Binding-site contacts:
Ligand atom N2 contacts residue ASN237 of chain 1.D at 3.0 Å (h-bond).
Ligand atom C8 contacts residue GLY236 of chain 1.D at 3.9 Å.
Ligand atom O5 contacts residue TRP263 of chain 1.D at 3.8 Å.
Ligand atom C7 contacts residue ASN237 of chain 1.D at 3.5 Å.
Ligand atom C1 contacts residue ASN237 of chain 1.D at 1.4 Å.
Ligand atom C6 contacts residue TRP263 of chain 1.D at 4.1 Å (hydrophobic).
Ligand atom C1 contacts residue TRP263 of chain 1.D at 4.5 Å (hydrophobic).
Ligand atom C3 contacts residue ASN237 of chain 1.D at 3.9 Å.
Ligand atom C4 contacts residue ASN237 of chain 1.D at 4.2 Å.
Ligand atom C5 contacts residue ASN237 of chain 1.D at 3.7 Å.
Ligand atom C8 contacts residue ASN237 of chain 1.D at 3.9 Å.
Ligand atom C5 contacts residue TRP263 of chain 1.D at 4.4 Å (hydrophobic).
Ligand atom C2 contacts residue ASN237 of chain 1.D at 2.5 Å.
Ligand atom O5 contacts residue ASN237 of chain 1.D at 2.4 Å (h-bond).
Ligand atom O7 contacts residue ASN237 of chain 1.D at 4.2 Å.

Sequence of chain 1.D:
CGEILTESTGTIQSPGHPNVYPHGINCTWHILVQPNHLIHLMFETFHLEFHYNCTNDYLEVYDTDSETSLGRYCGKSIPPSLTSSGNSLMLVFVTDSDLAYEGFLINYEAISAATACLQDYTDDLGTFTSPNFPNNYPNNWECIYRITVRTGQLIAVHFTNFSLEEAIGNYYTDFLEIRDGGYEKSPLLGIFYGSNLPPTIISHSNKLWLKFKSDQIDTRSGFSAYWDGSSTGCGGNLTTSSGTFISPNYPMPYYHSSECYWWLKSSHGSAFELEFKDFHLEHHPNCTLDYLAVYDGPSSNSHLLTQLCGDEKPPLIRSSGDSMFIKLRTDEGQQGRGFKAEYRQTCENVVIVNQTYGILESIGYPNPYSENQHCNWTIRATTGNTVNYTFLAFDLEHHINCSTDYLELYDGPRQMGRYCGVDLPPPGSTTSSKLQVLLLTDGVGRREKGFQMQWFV

This small molecule binds to this protein.
Small molecule (SMILES): CC(=O)N[C@@H]1[C@@H](O)[C@H](O)[C@@H](CO)O[C@H]1O